A small-molecule ligand and the protein it binds are described below.
Small molecule (SMILES): O=c1c(-c2ccc(O)cc2)coc2cc(O)cc(O)c12

Sequence of chain 1.D:
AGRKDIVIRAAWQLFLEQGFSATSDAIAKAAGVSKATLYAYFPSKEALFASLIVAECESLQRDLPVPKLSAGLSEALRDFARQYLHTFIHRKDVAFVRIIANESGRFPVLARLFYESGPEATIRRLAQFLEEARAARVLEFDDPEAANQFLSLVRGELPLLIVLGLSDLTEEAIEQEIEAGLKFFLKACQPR

Sequence of chain 1.C:
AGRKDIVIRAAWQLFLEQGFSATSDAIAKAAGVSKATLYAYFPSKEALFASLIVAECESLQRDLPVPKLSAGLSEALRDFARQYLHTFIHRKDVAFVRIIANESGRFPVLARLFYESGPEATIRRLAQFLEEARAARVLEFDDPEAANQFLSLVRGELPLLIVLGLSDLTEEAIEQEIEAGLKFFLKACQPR

Binding-site contacts:
Ligand atom O2 contacts residue PHE108 of chain 1.D at 4.0 Å.
Ligand atom C4 contacts residue LEU181 of chain 1.C at 3.8 Å (hydrophobic).
Ligand atom C1 contacts residue VAL117 of chain 1.D at 3.9 Å (hydrophobic).
Ligand atom O14 contacts residue ARG176 of chain 1.C at 3.9 Å.
Ligand atom C2 contacts residue PHE108 of chain 1.D at 3.8 Å (hydrophobic).
Ligand atom C10 contacts residue PRO180 of chain 1.D at 3.9 Å (hydrophobic).
Ligand atom C6 contacts residue LEU181 of chain 1.C at 4.0 Å (hydrophobic).
Ligand atom C4 contacts residue ARG176 of chain 1.D at 4.0 Å.
Ligand atom C6 contacts residue PRO180 of chain 1.D at 3.8 Å (hydrophobic).
Ligand atom C3 contacts residue LEU181 of chain 1.C at 3.7 Å (hydrophobic).
Ligand atom C11 contacts residue PRO180 of chain 1.C at 3.6 Å (hydrophobic).
Ligand atom C3 contacts residue PHE108 of chain 1.D at 3.9 Å (hydrophobic).
Ligand atom C7 contacts residue PRO180 of chain 1.D at 3.6 Å (hydrophobic).
Ligand atom O9 contacts residue PRO180 of chain 1.D at 3.6 Å.
Ligand atom O6 contacts residue GLY177 of chain 1.C at 4.1 Å.
Ligand atom C1 contacts residue LEU181 of chain 1.C at 3.6 Å (hydrophobic).
Ligand atom C12 contacts residue PRO180 of chain 1.C at 3.6 Å (hydrophobic).
Ligand atom O14 contacts residue PHE108 of chain 1.C at 4.2 Å.
Ligand atom O14 contacts residue LEU181 of chain 1.D at 4.0 Å.
Ligand atom O2 contacts residue VAL117 of chain 1.D at 4.2 Å.
Ligand atom C5 contacts residue PRO180 of chain 1.D at 4.0 Å (hydrophobic).
Ligand atom O2 contacts residue ASP113 of chain 1.D at 3.3 Å (salt-bridge).
Ligand atom O9 contacts residue LEU181 of chain 1.C at 4.2 Å.
Ligand atom C7 contacts residue PRO180 of chain 1.C at 4.2 Å (hydrophobic).
Ligand atom C13 contacts residue PRO180 of chain 1.C at 4.0 Å (hydrophobic).
Ligand atom O4 contacts residue ARG176 of chain 1.D at 3.1 Å.
Ligand atom C14 contacts residue ARG176 of chain 1.C at 4.1 Å.
Ligand atom C8 contacts residue PRO180 of chain 1.D at 3.4 Å (hydrophobic).
Ligand atom C11 contacts residue PRO180 of chain 1.D at 4.0 Å (hydrophobic).
Ligand atom C5 contacts residue LEU181 of chain 1.C at 3.8 Å (hydrophobic).
Ligand atom O6 contacts residue ARG176 of chain 1.D at 3.7 Å.
Ligand atom C14 contacts residue LEU181 of chain 1.D at 4.1 Å (hydrophobic).
Ligand atom C15 contacts residue ARG176 of chain 1.C at 3.6 Å.
Ligand atom C16 contacts residue PRO180 of chain 1.D at 3.8 Å (hydrophobic).
Ligand atom C10 contacts residue LEU181 of chain 1.C at 3.7 Å (hydrophobic).
Ligand atom C13 contacts residue LEU181 of chain 1.D at 4.2 Å (hydrophobic).
Ligand atom C16 contacts residue PRO180 of chain 1.C at 4.2 Å (hydrophobic).
Ligand atom O4 contacts residue LEU181 of chain 1.C at 4.2 Å.
Ligand atom C1 contacts residue PHE108 of chain 1.D at 4.1 Å (hydrophobic).
Ligand atom C2 contacts residue LEU181 of chain 1.C at 3.8 Å (hydrophobic).